Binding-site contacts:
Ligand atom C14 contacts residue LEU73 of chain 1.A at 4.4 Å (hydrophobic).
Ligand atom C16 contacts residue ILE207 of chain 1.A at 4.2 Å (hydrophobic).
Ligand atom C6 contacts residue VAL208 of chain 1.A at 4.4 Å (hydrophobic).
Ligand atom C17 contacts residue SER69 of chain 1.A at 4.4 Å.
Ligand atom C6 contacts residue ILE211 of chain 1.A at 3.4 Å (hydrophobic).
Ligand atom C4 contacts residue ILE211 of chain 1.A at 4.0 Å (hydrophobic).
Ligand atom C15 contacts residue VAL208 of chain 1.A at 4.0 Å (hydrophobic).
Ligand atom O1 contacts residue ARG212 of chain 1.A at 3.8 Å.
Ligand atom C7 contacts residue VAL208 of chain 1.A at 3.6 Å (hydrophobic).
Ligand atom C5 contacts residue ILE211 of chain 1.A at 4.0 Å (hydrophobic).
Ligand atom C16 contacts residue ALA204 of chain 1.A at 4.2 Å (hydrophobic).
Ligand atom C26 contacts residue PHE203 of chain 1.A at 3.5 Å (hydrophobic).
Ligand atom C15 contacts residue ILE207 of chain 1.A at 3.6 Å (hydrophobic).
Ligand atom C8 contacts residue ILE211 of chain 1.A at 4.3 Å (hydrophobic).
Ligand atom C7 contacts residue ILE211 of chain 1.A at 3.6 Å (hydrophobic).
Ligand atom C3 contacts residue ARG212 of chain 1.A at 4.1 Å.

This small molecule binds to this protein.
Small molecule (SMILES): CC(C)CCC[C@@H](C)[C@H]1CC[C@H]2[C@@H]3CC=C4C[C@@H](O)CC[C@]4(C)[C@H]3CC[C@]12C

Sequence of chain 1.A:
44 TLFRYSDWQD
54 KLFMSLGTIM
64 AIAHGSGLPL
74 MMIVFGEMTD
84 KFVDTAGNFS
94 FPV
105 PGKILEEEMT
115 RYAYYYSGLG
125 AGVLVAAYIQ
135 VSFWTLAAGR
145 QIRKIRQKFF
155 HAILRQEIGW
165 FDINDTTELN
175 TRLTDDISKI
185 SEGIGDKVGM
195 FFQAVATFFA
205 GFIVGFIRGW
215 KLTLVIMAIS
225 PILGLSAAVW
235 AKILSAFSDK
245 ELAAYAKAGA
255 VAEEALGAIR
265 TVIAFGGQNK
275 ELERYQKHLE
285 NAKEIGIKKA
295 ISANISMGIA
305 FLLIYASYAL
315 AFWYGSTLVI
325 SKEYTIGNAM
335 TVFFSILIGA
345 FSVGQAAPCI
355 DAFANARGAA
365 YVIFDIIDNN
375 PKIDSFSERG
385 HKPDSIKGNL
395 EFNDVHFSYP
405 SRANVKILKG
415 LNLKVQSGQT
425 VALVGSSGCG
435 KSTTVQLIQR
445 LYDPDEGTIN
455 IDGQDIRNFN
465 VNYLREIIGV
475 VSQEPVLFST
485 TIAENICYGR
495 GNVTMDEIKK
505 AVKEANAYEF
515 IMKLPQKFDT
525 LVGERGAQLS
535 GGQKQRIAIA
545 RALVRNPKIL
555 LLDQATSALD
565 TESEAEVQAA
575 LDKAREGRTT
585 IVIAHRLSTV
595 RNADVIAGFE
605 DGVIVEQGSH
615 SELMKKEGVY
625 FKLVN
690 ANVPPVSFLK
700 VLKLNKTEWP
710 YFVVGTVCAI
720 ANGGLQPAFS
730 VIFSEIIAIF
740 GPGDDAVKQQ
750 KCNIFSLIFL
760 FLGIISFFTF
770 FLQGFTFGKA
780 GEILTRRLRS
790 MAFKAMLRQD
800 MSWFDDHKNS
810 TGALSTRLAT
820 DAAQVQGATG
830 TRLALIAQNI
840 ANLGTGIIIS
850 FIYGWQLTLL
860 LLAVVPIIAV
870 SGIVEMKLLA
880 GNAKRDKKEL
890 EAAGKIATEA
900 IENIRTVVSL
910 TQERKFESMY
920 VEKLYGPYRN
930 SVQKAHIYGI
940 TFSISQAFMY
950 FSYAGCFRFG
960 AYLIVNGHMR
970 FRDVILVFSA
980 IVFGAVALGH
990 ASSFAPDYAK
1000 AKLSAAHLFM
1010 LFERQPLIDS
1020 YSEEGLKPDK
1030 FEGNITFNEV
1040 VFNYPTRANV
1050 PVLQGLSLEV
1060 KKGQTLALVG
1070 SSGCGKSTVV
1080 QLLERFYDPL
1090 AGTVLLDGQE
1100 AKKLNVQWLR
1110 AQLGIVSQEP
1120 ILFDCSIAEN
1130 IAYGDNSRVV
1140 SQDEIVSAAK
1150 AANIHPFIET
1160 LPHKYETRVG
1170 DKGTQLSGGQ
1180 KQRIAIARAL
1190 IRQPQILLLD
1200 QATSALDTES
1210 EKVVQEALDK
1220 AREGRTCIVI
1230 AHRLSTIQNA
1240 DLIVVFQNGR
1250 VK